The small molecule below binds the protein below.
Small molecule (SMILES): Cc1cn([C@H]2C[C@H](O[P](=O)(O)OC[C@H]3O[C@@H](n4ccc(N)nc4=O)C[C@@H]3O[P](=O)(O)OC[C@@H]3CC[C@H](n4cnc5c(=O)[nH]c(N)nc54)O3)[C@@H](CO[P](=O)(O)O[C@H]3C[C@H](n4ccc(N)nc4=O)O[C@@H]3CO[P](=O)(O)O[C@H]3C[C@H](n4cnc5c4NC=NC5N)O[C@@H]3CO[P](=O)(O)O[C@H]3C[C@H](n4cnc5c(=O)[nH]c(N)nc54)O[C@@H]3CO[P](=O)(O)O[C@H]3C[C@H](n4cc(C)c(=O)[nH]c4=O)O[C@@H]3CO[P](=O)(O)O[C@H]3C[C@H](n4ccc(N)nc4=O)O[C@@H]3CO[P](=O)(O)O[C@H]3C[C@H](n4ccc(N)nc4=O)O[C@@H]3CO)O2)c(=O)[nH]c1=O

Binding-site contacts:
Ligand atom O5' contacts residue THR272 of chain 1.A at 3.1 Å (h-bond).
Ligand atom N2 contacts residue GLN513 of chain 1.A at 3.4 Å (h-bond).
Ligand atom OP1 contacts residue THR268 of chain 1.A at 2.5 Å (h-bond).
Ligand atom C2 contacts residue ARG331 of chain 1.A at 3.5 Å.
Ligand atom C5 contacts residue DG31 of chain 1.G at 3.5 Å.
Ligand atom O3' contacts residue ARG294 of chain 1.A at 3.1 Å (salt-bridge).
Ligand atom C1' contacts residue ASN341 of chain 1.A at 3.5 Å.
Ligand atom OP1 contacts residue THR272 of chain 1.A at 2.7 Å (h-bond).
Ligand atom C3' contacts residue DG31 of chain 1.G at 3.0 Å.
Ligand atom O4' contacts residue ASN341 of chain 1.A at 3.2 Å.
Ligand atom C5' contacts residue THR268 of chain 1.A at 3.4 Å.
Ligand atom O2 contacts residue LYS298 of chain 1.A at 3.3 Å.
Ligand atom N2 contacts residue ARG331 of chain 1.A at 3.3 Å (salt-bridge).
Ligand atom C1' contacts residue TYR303 of chain 1.A at 3.3 Å (hydrophobic).
Ligand atom O6 contacts residue DG31 of chain 1.G at 3.5 Å.
Ligand atom N3 contacts residue ARG331 of chain 1.A at 2.9 Å (salt-bridge).
Ligand atom OP1 contacts residue ARG345 of chain 1.A at 2.8 Å (salt-bridge).
Ligand atom OP2 contacts residue ALA274 of chain 1.A at 3.4 Å.
Ligand atom C2' contacts residue GLN340 of chain 1.A at 3.5 Å.
Ligand atom P contacts residue ARG294 of chain 1.A at 3.5 Å.
Ligand atom C8 contacts residue ARG345 of chain 1.A at 3.4 Å.
Ligand atom OP1 contacts residue LYS267 of chain 1.A at 2.5 Å (salt-bridge).
Ligand atom N7 contacts residue ARG345 of chain 1.A at 3.0 Å (salt-bridge).
Ligand atom O4' contacts residue HIS545 of chain 1.A at 3.4 Å.
Ligand atom O4' contacts residue TYR303 of chain 1.A at 3.4 Å (h-bond).
Ligand atom OP2 contacts residue ARG345 of chain 1.A at 3.4 Å.
Ligand atom C2' contacts residue DG31 of chain 1.G at 3.2 Å.
Ligand atom C4' contacts residue ARG294 of chain 1.A at 3.5 Å.
Ligand atom OP1 contacts residue ILE344 of chain 1.A at 2.8 Å (h-bond).
Ligand atom C5' contacts residue ILE342 of chain 1.A at 3.1 Å (hydrophobic).
Ligand atom OP2 contacts residue ARG345 of chain 1.A at 3.1 Å (salt-bridge).
Ligand atom C2' contacts residue ASN341 of chain 1.A at 3.5 Å.
Ligand atom O2 contacts residue ASN341 of chain 1.A at 2.9 Å (h-bond).
Ligand atom OP1 contacts residue THR266 of chain 1.A at 2.6 Å (h-bond).
Ligand atom OP1 contacts residue PRO343 of chain 1.A at 3.5 Å.
Ligand atom N1 contacts residue DG31 of chain 1.G at 3.4 Å.
Ligand atom C4' contacts residue ILE342 of chain 1.A at 3.5 Å (hydrophobic).
Ligand atom C6 contacts residue DG31 of chain 1.G at 3.4 Å.
Ligand atom O3' contacts residue THR268 of chain 1.A at 3.3 Å.
Ligand atom OP1 contacts residue ARG294 of chain 1.A at 2.9 Å (salt-bridge).

Sequence of chain 1.A:
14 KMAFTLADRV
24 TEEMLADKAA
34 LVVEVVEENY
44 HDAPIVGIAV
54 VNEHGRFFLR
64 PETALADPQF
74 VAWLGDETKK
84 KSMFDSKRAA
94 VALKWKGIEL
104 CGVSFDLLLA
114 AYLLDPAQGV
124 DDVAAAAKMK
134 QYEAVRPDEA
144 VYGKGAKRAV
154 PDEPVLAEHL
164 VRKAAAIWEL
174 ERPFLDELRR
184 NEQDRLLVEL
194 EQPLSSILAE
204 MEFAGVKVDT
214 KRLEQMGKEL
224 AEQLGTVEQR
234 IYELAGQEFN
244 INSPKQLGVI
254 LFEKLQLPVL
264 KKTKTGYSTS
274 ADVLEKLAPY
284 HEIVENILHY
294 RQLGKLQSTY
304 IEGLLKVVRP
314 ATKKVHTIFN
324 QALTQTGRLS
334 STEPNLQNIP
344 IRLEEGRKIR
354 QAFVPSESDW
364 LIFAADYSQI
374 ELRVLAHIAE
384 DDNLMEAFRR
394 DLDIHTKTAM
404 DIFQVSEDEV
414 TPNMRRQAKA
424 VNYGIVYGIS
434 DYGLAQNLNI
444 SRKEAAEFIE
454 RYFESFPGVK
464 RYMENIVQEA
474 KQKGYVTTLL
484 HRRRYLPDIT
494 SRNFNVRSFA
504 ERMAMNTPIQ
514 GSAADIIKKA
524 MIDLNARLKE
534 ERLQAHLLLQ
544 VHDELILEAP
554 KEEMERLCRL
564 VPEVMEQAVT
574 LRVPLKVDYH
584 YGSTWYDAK